Binding-site contacts:
Ligand atom CBD contacts residue CYS323 of chain 1.A at 3.6 Å (hydrophobic).
Ligand atom CBH contacts residue HIS324 of chain 1.A at 3.3 Å.
Ligand atom CBB contacts residue HIS324 of chain 1.A at 3.4 Å.
Ligand atom CAX contacts residue ASP273 of chain 1.A at 3.6 Å.
Ligand atom CAY contacts residue PRO275 of chain 1.A at 3.5 Å (hydrophobic).
Ligand atom NAE contacts residue HIS324 of chain 1.A at 3.0 Å (h-bond).
Ligand atom CAV contacts residue HIS324 of chain 1.A at 3.0 Å.
Ligand atom OBA contacts residue ARG288 of chain 1.A at 2.9 Å (salt-bridge).
Ligand atom NAN contacts residue HIS324 of chain 1.A at 3.3 Å.
Ligand atom OAZ contacts residue ILE290 of chain 1.A at 3.4 Å.
Ligand atom OBA contacts residue ARG318 of chain 1.A at 3.4 Å (salt-bridge).
Ligand atom OAZ contacts residue ARG288 of chain 1.A at 3.6 Å.
Ligand atom CBL contacts residue ILE274 of chain 1.A at 3.5 Å (hydrophobic).
Ligand atom CAP contacts residue ILE274 of chain 1.A at 3.4 Å (hydrophobic).
Ligand atom CAH contacts residue CYS323 of chain 1.A at 2.6 Å (hydrophobic).
Ligand atom CBC contacts residue TYR327 of chain 1.A at 3.4 Å (hydrophobic).
Ligand atom OBQ contacts residue TYR327 of chain 1.A at 3.1 Å.
Ligand atom OBG contacts residue ARG318 of chain 1.A at 3.3 Å (salt-bridge).
Ligand atom CBJ contacts residue CYS323 of chain 1.A at 3.1 Å (hydrophobic).
Ligand atom OAK contacts residue HIS372 of chain 1.A at 2.4 Å (h-bond).
Ligand atom CBO contacts residue HIS324 of chain 1.A at 3.3 Å.
Ligand atom CBM contacts residue HIS372 of chain 1.A at 3.6 Å.
Ligand atom CAX contacts residue TYR327 of chain 1.A at 3.6 Å (hydrophobic).
Ligand atom CAG contacts residue MET240 of chain 1.A at 3.6 Å (hydrophobic).
Ligand atom OBF contacts residue VAL338 of chain 1.A at 3.3 Å.
Ligand atom CAH contacts residue MET548 of chain 1.A at 3.6 Å (hydrophobic).
Ligand atom CBL contacts residue HIS324 of chain 1.A at 3.1 Å.
Ligand atom OBG contacts residue ILE74 of chain 1.A at 3.2 Å.
Ligand atom NAN contacts residue PRO275 of chain 1.A at 3.5 Å.
Ligand atom CBN contacts residue CYS323 of chain 1.A at 3.7 Å (hydrophobic).
Ligand atom OBQ contacts residue ASP273 of chain 1.A at 2.9 Å (salt-bridge).
Ligand atom CAC contacts residue CYS323 of chain 1.A at 1.8 Å (hydrophobic).
Ligand atom CAS contacts residue ASP273 of chain 1.A at 3.7 Å.
Ligand atom CAO contacts residue HIS324 of chain 1.A at 3.2 Å.
Ligand atom NAE contacts residue ASP273 of chain 1.A at 3.5 Å (salt-bridge).
Ligand atom NAE contacts residue ILE274 of chain 1.A at 3.7 Å.
Ligand atom CAS contacts residue TYR327 of chain 1.A at 3.1 Å (hydrophobic).
Ligand atom CAU contacts residue HIS321 of chain 1.A at 3.6 Å.
Ligand atom NBP contacts residue ASP273 of chain 1.A at 3.2 Å (salt-bridge).
Ligand atom CAA contacts residue PHE282 of chain 1.A at 3.4 Å (hydrophobic).

Sequence of chain 1.A:
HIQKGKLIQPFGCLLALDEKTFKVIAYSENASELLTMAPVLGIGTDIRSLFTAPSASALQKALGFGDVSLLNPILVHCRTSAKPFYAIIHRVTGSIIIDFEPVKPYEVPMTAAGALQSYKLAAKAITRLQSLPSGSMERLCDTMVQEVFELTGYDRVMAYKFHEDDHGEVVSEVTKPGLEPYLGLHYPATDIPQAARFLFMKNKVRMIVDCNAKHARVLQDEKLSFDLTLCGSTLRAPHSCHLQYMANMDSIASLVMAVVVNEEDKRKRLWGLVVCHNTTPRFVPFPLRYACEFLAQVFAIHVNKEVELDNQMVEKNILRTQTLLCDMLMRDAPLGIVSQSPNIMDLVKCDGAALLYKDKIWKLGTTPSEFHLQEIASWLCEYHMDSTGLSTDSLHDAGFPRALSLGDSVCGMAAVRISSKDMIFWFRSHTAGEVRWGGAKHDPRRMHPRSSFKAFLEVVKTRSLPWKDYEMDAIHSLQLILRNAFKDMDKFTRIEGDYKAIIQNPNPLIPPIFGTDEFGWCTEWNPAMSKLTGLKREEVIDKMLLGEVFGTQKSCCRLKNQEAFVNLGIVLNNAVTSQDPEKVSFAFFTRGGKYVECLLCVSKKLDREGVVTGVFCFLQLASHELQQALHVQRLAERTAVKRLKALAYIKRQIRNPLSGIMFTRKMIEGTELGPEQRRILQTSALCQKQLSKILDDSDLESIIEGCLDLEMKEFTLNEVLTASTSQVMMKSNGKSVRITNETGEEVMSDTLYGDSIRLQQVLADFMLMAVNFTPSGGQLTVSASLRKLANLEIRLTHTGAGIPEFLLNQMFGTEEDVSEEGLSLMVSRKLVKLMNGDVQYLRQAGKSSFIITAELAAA

A small-molecule ligand and the protein it binds are described below.
Small molecule (SMILES): C=CC1=C(C)/C(=C/C2=N/C(=C\c3[nH]c(/C=C4\NC(=O)[C@H](C)[C@H]4CC)c(C)c3CCC(=O)O)C(CCC(=O)O)=C2C)NC1=O